The small molecule below binds the protein below.
Small molecule (SMILES): Cc1cc(C(=O)N[C@@H](C)C(=O)N[C@H](C(=O)N[C@@H](CC(C)C)C(=O)N[C@H](/C=C/C(=O)OCc2ccccc2)C[C@@H]2CCNC2=O)C(C)C)no1

Binding-site contacts:
Ligand atom N6 contacts residue GLU171 of chain 1.A at 3.3 Å.
Ligand atom O8 contacts residue PHE145 of chain 1.A at 3.6 Å.
Ligand atom C contacts residue GLY148 of chain 1.A at 3.6 Å.
Ligand atom N contacts residue GLU171 of chain 1.A at 3.1 Å (salt-bridge).
Ligand atom N contacts residue GLN194 of chain 1.A at 2.8 Å (h-bond).
Ligand atom O8 contacts residue HIS177 of chain 1.A at 3.5 Å.
Ligand atom CB contacts residue GLN197 of chain 1.A at 3.2 Å.
Ligand atom CA contacts residue HIS169 of chain 1.A at 3.6 Å.
Ligand atom C29 contacts residue GLU171 of chain 1.A at 3.3 Å.
Ligand atom CB contacts residue GLN194 of chain 1.A at 3.5 Å.
Ligand atom C contacts residue THR195 of chain 1.A at 3.6 Å.
Ligand atom C21 contacts residue CYS150 of chain 1.A at 3.1 Å (hydrophobic).
Ligand atom CA contacts residue GLN194 of chain 1.A at 3.6 Å.
Ligand atom CB contacts residue THR195 of chain 1.A at 3.6 Å.
Ligand atom C contacts residue PRO173 of chain 1.A at 3.5 Å (hydrophobic).
Ligand atom N6 contacts residue PHE145 of chain 1.A at 3.5 Å (h-bond).
Ligand atom C25 contacts residue CYS150 of chain 1.A at 3.0 Å (hydrophobic).
Ligand atom O contacts residue GLU171 of chain 1.A at 3.0 Å (salt-bridge).
Ligand atom N contacts residue THR195 of chain 1.A at 2.8 Å (h-bond).
Ligand atom O contacts residue GLY148 of chain 1.A at 3.2 Å.
Ligand atom CA contacts residue HIS169 of chain 1.A at 3.3 Å.
Ligand atom C21 contacts residue HIS46 of chain 1.A at 3.4 Å.
Ligand atom O contacts residue PRO173 of chain 1.A at 3.6 Å.
Ligand atom N contacts residue HIS169 of chain 1.A at 2.5 Å (h-bond).
Ligand atom CA contacts residue CYS150 of chain 1.A at 2.7 Å (hydrophobic).
Ligand atom O contacts residue SER149 of chain 1.A at 3.4 Å (h-bond).
Ligand atom O contacts residue CYS150 of chain 1.A at 3.1 Å.
Ligand atom CD1 contacts residue MET170 of chain 1.A at 3.4 Å (hydrophobic).
Ligand atom CD2 contacts residue HIS46 of chain 1.A at 3.4 Å.
Ligand atom O8 contacts residue HIS168 of chain 1.A at 2.4 Å (h-bond).
Ligand atom C29 contacts residue HIS168 of chain 1.A at 3.6 Å.
Ligand atom C20 contacts residue CYS150 of chain 1.A at 1.8 Å (hydrophobic).
Ligand atom N contacts residue PRO173 of chain 1.A at 3.4 Å.
Ligand atom O contacts residue GLN194 of chain 1.A at 3.1 Å.
Ligand atom C contacts residue THR31 of chain 1.A at 3.5 Å.
Ligand atom C contacts residue GLN194 of chain 1.A at 3.6 Å.
Ligand atom CD1 contacts residue ASP192 of chain 1.A at 3.6 Å.
Ligand atom N contacts residue CYS150 of chain 1.A at 3.2 Å (h-bond).
Ligand atom C contacts residue HIS169 of chain 1.A at 3.4 Å.
Ligand atom O contacts residue MET170 of chain 1.A at 3.4 Å.

Sequence of chain 1.A:
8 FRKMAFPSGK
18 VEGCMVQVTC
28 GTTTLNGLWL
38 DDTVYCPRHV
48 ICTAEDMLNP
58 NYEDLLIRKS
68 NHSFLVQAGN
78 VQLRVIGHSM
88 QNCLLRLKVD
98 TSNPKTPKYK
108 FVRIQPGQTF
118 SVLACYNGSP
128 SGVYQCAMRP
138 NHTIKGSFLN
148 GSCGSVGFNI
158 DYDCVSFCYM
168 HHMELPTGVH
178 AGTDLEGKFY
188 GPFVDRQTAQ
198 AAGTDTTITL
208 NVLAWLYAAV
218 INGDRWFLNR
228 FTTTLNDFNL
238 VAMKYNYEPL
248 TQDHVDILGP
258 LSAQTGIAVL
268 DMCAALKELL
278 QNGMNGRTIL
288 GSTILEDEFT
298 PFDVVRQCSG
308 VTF